Binding-site contacts:
Ligand atom O7 contacts residue ASN246 of chain 1.E at 3.0 Å (h-bond).
Ligand atom C8 contacts residue ASN246 of chain 1.E at 4.3 Å.
Ligand atom C5 contacts residue ASN246 of chain 1.E at 3.7 Å.
Ligand atom C4 contacts residue ASN246 of chain 1.E at 4.2 Å.
Ligand atom N2 contacts residue ASN246 of chain 1.E at 2.9 Å (h-bond).
Ligand atom C1 contacts residue ASN246 of chain 1.E at 1.4 Å.
Ligand atom O5 contacts residue THR248 of chain 1.E at 3.2 Å (h-bond).
Ligand atom C5 contacts residue THR248 of chain 1.E at 3.3 Å.
Ligand atom O6 contacts residue THR248 of chain 1.E at 4.5 Å.
Ligand atom O5 contacts residue ASN249 of chain 1.E at 3.8 Å.
Ligand atom C1 contacts residue THR248 of chain 1.E at 3.7 Å.
Ligand atom O5 contacts residue ASN246 of chain 1.E at 2.4 Å (h-bond).
Ligand atom C6 contacts residue THR248 of chain 1.E at 3.4 Å.
Ligand atom C3 contacts residue ASN246 of chain 1.E at 3.8 Å.
Ligand atom C1 contacts residue ASN249 of chain 1.E at 4.4 Å.
Ligand atom C2 contacts residue ASN246 of chain 1.E at 2.5 Å.
Ligand atom C7 contacts residue ASN246 of chain 1.E at 3.1 Å.

Sequence of chain 1.E:
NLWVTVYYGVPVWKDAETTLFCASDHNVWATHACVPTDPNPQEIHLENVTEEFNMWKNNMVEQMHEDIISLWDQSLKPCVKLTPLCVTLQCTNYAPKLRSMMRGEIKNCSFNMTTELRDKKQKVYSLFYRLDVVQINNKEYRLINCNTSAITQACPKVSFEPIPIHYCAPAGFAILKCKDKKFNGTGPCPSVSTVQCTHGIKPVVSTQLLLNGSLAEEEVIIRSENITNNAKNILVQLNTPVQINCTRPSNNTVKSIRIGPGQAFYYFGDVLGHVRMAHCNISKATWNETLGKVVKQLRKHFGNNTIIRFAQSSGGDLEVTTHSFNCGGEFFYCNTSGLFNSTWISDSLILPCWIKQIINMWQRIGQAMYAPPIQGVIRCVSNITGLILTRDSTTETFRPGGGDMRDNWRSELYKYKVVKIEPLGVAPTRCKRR

A small-molecule ligand and the protein it binds are described below.
Small molecule (SMILES): CC(=O)N[C@@H]1[C@@H](O)[C@H](O)[C@@H](CO)O[C@H]1O